Binding-site contacts:
Ligand atom C5 contacts residue HP61 of chain 1.F at 3.6 Å.
Ligand atom O1 contacts residue HP61 of chain 1.F at 1.6 Å.
Ligand atom O5 contacts residue PHE22 of chain 1.A at 2.9 Å (h-bond).
Ligand atom O6 contacts residue PHE22 of chain 1.A at 2.7 Å (h-bond).
Ligand atom C2 contacts residue ASP161 of chain 1.A at 3.9 Å.
Ligand atom C6 contacts residue TYR69 of chain 1.A at 3.7 Å (hydrophobic).
Ligand atom C1 contacts residue PHE22 of chain 1.A at 3.5 Å (hydrophobic).
Ligand atom O5 contacts residue ASP68 of chain 1.A at 3.7 Å.
Ligand atom O6 contacts residue ASP75 of chain 1.A at 2.5 Å (salt-bridge).
Ligand atom C4 contacts residue GLN154 of chain 1.A at 3.7 Å.
Ligand atom O3 contacts residue ASN156 of chain 1.A at 3.7 Å.
Ligand atom C6 contacts residue PHE22 of chain 1.A at 3.8 Å (hydrophobic).
Ligand atom O3 contacts residue ASP161 of chain 1.A at 2.7 Å (salt-bridge).
Ligand atom O2 contacts residue PHE22 of chain 1.A at 2.8 Å (h-bond).
Ligand atom O5 contacts residue HP61 of chain 1.F at 3.0 Å.
Ligand atom O2 contacts residue ILE34 of chain 1.A at 3.4 Å.
Ligand atom O4 contacts residue ILE73 of chain 1.A at 3.5 Å.
Ligand atom C2 contacts residue ILE34 of chain 1.A at 3.8 Å (hydrophobic).
Ligand atom C6 contacts residue ASN67 of chain 1.A at 3.1 Å.
Ligand atom C4 contacts residue PHE22 of chain 1.A at 3.8 Å (hydrophobic).
Ligand atom C4 contacts residue ASP75 of chain 1.A at 3.4 Å.
Ligand atom O4 contacts residue ASN156 of chain 1.A at 2.9 Å (h-bond).
Ligand atom O3 contacts residue GLN154 of chain 1.A at 3.1 Å (h-bond).
Ligand atom O3 contacts residue PHE163 of chain 1.A at 3.5 Å.
Ligand atom C4 contacts residue ASN156 of chain 1.A at 4.0 Å.
Ligand atom C6 contacts residue ASP75 of chain 1.A at 3.3 Å.
Ligand atom C5 contacts residue ILE73 of chain 1.A at 4.0 Å (hydrophobic).
Ligand atom O4 contacts residue ASP75 of chain 1.A at 2.6 Å (salt-bridge).
Ligand atom C2 contacts residue PHE22 of chain 1.A at 3.7 Å (hydrophobic).
Ligand atom C2 contacts residue HP61 of chain 1.F at 3.9 Å.
Ligand atom C6 contacts residue ASP68 of chain 1.A at 3.6 Å.
Ligand atom C3 contacts residue GLN154 of chain 1.A at 4.0 Å.
Ligand atom C3 contacts residue ASP161 of chain 1.A at 3.2 Å.
Ligand atom O6 contacts residue ASN67 of chain 1.A at 3.1 Å (h-bond).
Ligand atom C5 contacts residue ASP75 of chain 1.A at 4.0 Å.
Ligand atom C1 contacts residue HP61 of chain 1.F at 2.6 Å.
Ligand atom O4 contacts residue GLN154 of chain 1.A at 3.5 Å (h-bond).
Ligand atom O6 contacts residue ASP68 of chain 1.A at 2.9 Å (salt-bridge).
Ligand atom C3 contacts residue ASN156 of chain 1.A at 3.9 Å.
Ligand atom C5 contacts residue PHE22 of chain 1.A at 3.7 Å (hydrophobic).

A small-molecule ligand and the protein it binds are described below.
Small molecule (SMILES): OC[C@H]1O[C@H](O)[C@@H](O)[C@@H](O)[C@@H]1O

Sequence of chain 1.A:
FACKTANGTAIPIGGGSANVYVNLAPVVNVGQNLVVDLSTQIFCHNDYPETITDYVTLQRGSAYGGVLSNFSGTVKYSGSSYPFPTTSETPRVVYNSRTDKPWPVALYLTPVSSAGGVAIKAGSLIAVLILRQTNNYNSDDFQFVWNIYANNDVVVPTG